Sequence of chain 1.D:
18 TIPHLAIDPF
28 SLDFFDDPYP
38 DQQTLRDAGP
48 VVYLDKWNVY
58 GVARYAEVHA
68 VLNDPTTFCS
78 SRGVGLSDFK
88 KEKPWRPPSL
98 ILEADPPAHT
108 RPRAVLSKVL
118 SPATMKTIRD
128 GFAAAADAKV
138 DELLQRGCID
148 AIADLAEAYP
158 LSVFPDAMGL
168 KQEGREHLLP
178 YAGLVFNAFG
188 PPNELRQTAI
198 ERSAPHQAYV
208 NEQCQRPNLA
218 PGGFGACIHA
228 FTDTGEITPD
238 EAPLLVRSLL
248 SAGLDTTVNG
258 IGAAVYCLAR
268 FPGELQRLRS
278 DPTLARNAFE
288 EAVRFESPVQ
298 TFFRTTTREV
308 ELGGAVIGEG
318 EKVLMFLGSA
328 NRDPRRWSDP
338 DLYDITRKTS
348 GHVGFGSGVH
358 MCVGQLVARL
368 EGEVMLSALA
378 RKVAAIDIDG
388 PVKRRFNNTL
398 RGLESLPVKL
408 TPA

Binding-site contacts:
Ligand atom N1 contacts residue SER245 of chain 1.D at 2.9 Å (h-bond).
Ligand atom C3 contacts residue LEU99 of chain 1.D at 3.7 Å (hydrophobic).
Ligand atom C4 contacts residue SER96 of chain 1.D at 3.8 Å.
Ligand atom C4 contacts residue SER245 of chain 1.D at 3.9 Å.
Ligand atom O1 contacts residue SER248 of chain 1.D at 3.3 Å.
Ligand atom C2 contacts residue SER248 of chain 1.D at 4.0 Å.
Ligand atom C2 contacts residue VAL182 of chain 1.D at 4.0 Å (hydrophobic).
Ligand atom C7 contacts residue LEU99 of chain 1.D at 4.1 Å (hydrophobic).
Ligand atom C5 contacts residue PHE186 of chain 1.D at 3.9 Å (hydrophobic).
Ligand atom C1 contacts residue ALA249 of chain 1.D at 3.8 Å (hydrophobic).
Ligand atom N1 contacts residue ILE98 of chain 1.D at 3.9 Å.
Ligand atom C6 contacts residue HEM1 of chain 1.JA at 3.5 Å.
Ligand atom N1 contacts residue SER96 of chain 1.D at 2.8 Å (h-bond).
Ligand atom C7 contacts residue ALA249 of chain 1.D at 3.5 Å (hydrophobic).
Ligand atom C8 contacts residue ALA249 of chain 1.D at 4.0 Å (hydrophobic).
Ligand atom C4 contacts residue ARG93 of chain 1.D at 4.0 Å.
Ligand atom C4 contacts residue SER248 of chain 1.D at 4.1 Å.
Ligand atom C2 contacts residue PHE186 of chain 1.D at 4.1 Å (hydrophobic).
Ligand atom N1 contacts residue LEU99 of chain 1.D at 4.0 Å.
Ligand atom C8 contacts residue PHE183 of chain 1.D at 3.1 Å (hydrophobic).
Ligand atom C2 contacts residue LEU99 of chain 1.D at 4.1 Å (hydrophobic).
Ligand atom C6 contacts residue LEU99 of chain 1.D at 3.5 Å (hydrophobic).
Ligand atom C6 contacts residue ALA249 of chain 1.D at 3.6 Å (hydrophobic).
Ligand atom C2 contacts residue ALA249 of chain 1.D at 3.8 Å (hydrophobic).
Ligand atom C8 contacts residue THR253 of chain 1.D at 4.2 Å.
Ligand atom C5 contacts residue LEU99 of chain 1.D at 4.2 Å (hydrophobic).
Ligand atom O1 contacts residue ARG93 of chain 1.D at 2.9 Å (salt-bridge).
Ligand atom C3 contacts residue ALA249 of chain 1.D at 3.7 Å (hydrophobic).
Ligand atom O1 contacts residue SER245 of chain 1.D at 4.0 Å.
Ligand atom C8 contacts residue HEM1 of chain 1.JA at 3.7 Å.
Ligand atom C8 contacts residue VAL296 of chain 1.D at 4.2 Å (hydrophobic).
Ligand atom C5 contacts residue PHE183 of chain 1.D at 3.6 Å (hydrophobic).
Ligand atom O2 contacts residue PHE183 of chain 1.D at 3.6 Å.
Ligand atom C3 contacts residue HEM1 of chain 1.JA at 3.8 Å.
Ligand atom O2 contacts residue ALA249 of chain 1.D at 4.2 Å.
Ligand atom C7 contacts residue PHE183 of chain 1.D at 4.0 Å (hydrophobic).
Ligand atom O2 contacts residue HEM1 of chain 1.JA at 4.2 Å.
Ligand atom C1 contacts residue LEU99 of chain 1.D at 3.9 Å (hydrophobic).
Ligand atom O2 contacts residue PHE299 of chain 1.D at 3.6 Å.
Ligand atom C5 contacts residue ALA249 of chain 1.D at 3.6 Å (hydrophobic).

A small-molecule ligand and the protein it binds are described below.
Small molecule (SMILES): COc1ccc(C(N)=O)cc1